Sequence of chain 1.A:
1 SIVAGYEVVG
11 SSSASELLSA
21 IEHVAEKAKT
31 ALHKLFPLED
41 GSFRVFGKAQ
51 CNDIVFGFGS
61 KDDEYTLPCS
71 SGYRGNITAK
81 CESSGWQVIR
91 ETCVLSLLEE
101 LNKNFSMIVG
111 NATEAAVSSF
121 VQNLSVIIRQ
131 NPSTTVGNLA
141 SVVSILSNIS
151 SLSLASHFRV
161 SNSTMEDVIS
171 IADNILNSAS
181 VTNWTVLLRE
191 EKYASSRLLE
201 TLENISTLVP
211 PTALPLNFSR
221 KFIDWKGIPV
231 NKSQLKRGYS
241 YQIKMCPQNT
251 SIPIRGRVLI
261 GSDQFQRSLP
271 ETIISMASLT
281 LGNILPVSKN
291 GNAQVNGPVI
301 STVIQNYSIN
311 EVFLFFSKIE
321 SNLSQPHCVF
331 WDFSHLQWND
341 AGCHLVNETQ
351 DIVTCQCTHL

The small molecule below binds the protein below.
Small molecule (SMILES): CC(=O)N[C@@H]1[C@@H](O)[C@H](O)[C@@H](CO)O[C@H]1O

Binding-site contacts:
Ligand atom C1 contacts residue GLU100 of chain 1.A at 4.4 Å.
Ligand atom O5 contacts residue ASN104 of chain 1.A at 2.3 Å (h-bond).
Ligand atom C7 contacts residue ASN104 of chain 1.A at 4.1 Å.
Ligand atom N2 contacts residue ASN104 of chain 1.A at 3.5 Å (h-bond).
Ligand atom C6 contacts residue LEU97 of chain 1.A at 3.4 Å (hydrophobic).
Ligand atom O6 contacts residue LEU101 of chain 1.A at 3.3 Å (h-bond).
Ligand atom C6 contacts residue LEU101 of chain 1.A at 4.0 Å (hydrophobic).
Ligand atom C6 contacts residue GLU100 of chain 1.A at 3.5 Å.
Ligand atom C4 contacts residue GLU100 of chain 1.A at 3.4 Å.
Ligand atom O5 contacts residue LEU101 of chain 1.A at 4.0 Å.
Ligand atom C3 contacts residue GLU100 of chain 1.A at 4.2 Å.
Ligand atom C1 contacts residue ASN104 of chain 1.A at 1.4 Å.
Ligand atom O5 contacts residue GLU100 of chain 1.A at 3.7 Å.
Ligand atom C8 contacts residue ASN104 of chain 1.A at 3.7 Å.
Ligand atom O4 contacts residue GLU100 of chain 1.A at 4.1 Å.
Ligand atom C5 contacts residue ASN104 of chain 1.A at 3.6 Å.
Ligand atom O6 contacts residue GLU100 of chain 1.A at 3.9 Å.
Ligand atom C5 contacts residue GLU100 of chain 1.A at 4.1 Å.
Ligand atom O3 contacts residue GLU100 of chain 1.A at 3.3 Å (salt-bridge).
Ligand atom O6 contacts residue LEU97 of chain 1.A at 3.4 Å (h-bond).
Ligand atom C3 contacts residue ASN104 of chain 1.A at 3.5 Å.
Ligand atom O3 contacts residue ASN104 of chain 1.A at 2.7 Å (h-bond).
Ligand atom C4 contacts residue ASN104 of chain 1.A at 4.2 Å.
Ligand atom C2 contacts residue ASN104 of chain 1.A at 2.5 Å.